Binding-site contacts:
Ligand atom C14 contacts residue TYR240 of chain 1.B at 3.8 Å (hydrophobic).
Ligand atom C15 contacts residue SER275 of chain 1.B at 3.5 Å.
Ligand atom C22 contacts residue PHE193 of chain 1.B at 3.8 Å (hydrophobic).
Ligand atom C15 contacts residue ALA244 of chain 1.B at 3.8 Å (hydrophobic).
Ligand atom C25 contacts residue ARG311 of chain 1.B at 3.4 Å.
Ligand atom C20 contacts residue PHE193 of chain 1.B at 3.6 Å (hydrophobic).
Ligand atom C3 contacts residue SER275 of chain 1.B at 3.8 Å.
Ligand atom C21 contacts residue ASP219 of chain 1.B at 3.5 Å.
Ligand atom O13 contacts residue VAL242 of chain 1.B at 3.2 Å.
Ligand atom C6 contacts residue HIS191 of chain 1.B at 3.5 Å.
Ligand atom C3 contacts residue ILE351 of chain 1.B at 3.8 Å (hydrophobic).
Ligand atom C2 contacts residue VAL242 of chain 1.B at 3.8 Å (hydrophobic).
Ligand atom C25 contacts residue ALA244 of chain 1.B at 3.5 Å (hydrophobic).
Ligand atom O17 contacts residue SER275 of chain 1.B at 2.7 Å (h-bond).
Ligand atom C14 contacts residue TYR188 of chain 1.B at 3.6 Å (hydrophobic).
Ligand atom C6 contacts residue VAL242 of chain 1.B at 3.6 Å (hydrophobic).
Ligand atom C15 contacts residue PHE193 of chain 1.B at 3.6 Å (hydrophobic).
Ligand atom N23 contacts residue ARG196 of chain 1.B at 3.8 Å.
Ligand atom C12 contacts residue TYR188 of chain 1.B at 3.6 Å (hydrophobic).
Ligand atom C10 contacts residue ALA379 of chain 1.B at 3.6 Å (hydrophobic).
Ligand atom O17 contacts residue PHE193 of chain 1.B at 3.7 Å.
Ligand atom C20 contacts residue TYR18 of chain 1.A at 3.8 Å (hydrophobic).
Ligand atom C10 contacts residue TYR188 of chain 1.B at 3.6 Å (hydrophobic).
Ligand atom C18 contacts residue ARG311 of chain 1.B at 3.6 Å.
Ligand atom N23 contacts residue TYR18 of chain 1.A at 3.9 Å.
Ligand atom C22 contacts residue ARG196 of chain 1.B at 3.5 Å.
Ligand atom C1 contacts residue HIS191 of chain 1.B at 3.5 Å.
Ligand atom C5 contacts residue VAL242 of chain 1.B at 3.8 Å (hydrophobic).
Ligand atom O17 contacts residue ILE351 of chain 1.B at 3.7 Å.
Ligand atom C16 contacts residue PHE193 of chain 1.B at 3.8 Å (hydrophobic).
Ligand atom C24 contacts residue PHE193 of chain 1.B at 3.7 Å (hydrophobic).
Ligand atom C21 contacts residue PHE193 of chain 1.B at 3.8 Å (hydrophobic).
Ligand atom C19 contacts residue PHE193 of chain 1.B at 3.7 Å (hydrophobic).
Ligand atom C20 contacts residue ASP219 of chain 1.B at 3.4 Å.
Ligand atom C1 contacts residue VAL242 of chain 1.B at 3.6 Å (hydrophobic).
Ligand atom C18 contacts residue PHE193 of chain 1.B at 3.4 Å (hydrophobic).
Ligand atom C21 contacts residue TYR18 of chain 1.A at 3.5 Å (hydrophobic).
Ligand atom C16 contacts residue ALA244 of chain 1.B at 3.6 Å (hydrophobic).
Ligand atom C25 contacts residue TYR18 of chain 1.A at 3.4 Å (hydrophobic).
Ligand atom C11 contacts residue VAL242 of chain 1.B at 3.7 Å (hydrophobic).

A protein and the small-molecule ligand that binds it are described below.
Small molecule (SMILES): CCC(=O)N[C@@H](C)c1ccc(NC(=O)[C@H]2C[C@@H]2c2cccnc2)cc1

Sequence of chain 1.A:
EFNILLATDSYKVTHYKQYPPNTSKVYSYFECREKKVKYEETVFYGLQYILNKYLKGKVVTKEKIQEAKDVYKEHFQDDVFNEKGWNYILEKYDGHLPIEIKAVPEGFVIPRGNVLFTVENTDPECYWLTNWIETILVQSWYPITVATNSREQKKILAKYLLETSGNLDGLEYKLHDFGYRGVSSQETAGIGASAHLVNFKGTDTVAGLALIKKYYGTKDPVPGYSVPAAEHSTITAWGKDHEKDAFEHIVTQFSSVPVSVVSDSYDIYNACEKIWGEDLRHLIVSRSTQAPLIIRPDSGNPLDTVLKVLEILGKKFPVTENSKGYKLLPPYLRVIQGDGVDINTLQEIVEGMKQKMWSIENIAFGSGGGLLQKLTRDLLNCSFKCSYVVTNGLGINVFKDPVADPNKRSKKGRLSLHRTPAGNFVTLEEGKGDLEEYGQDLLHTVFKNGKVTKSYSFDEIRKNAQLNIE

Sequence of chain 1.B:
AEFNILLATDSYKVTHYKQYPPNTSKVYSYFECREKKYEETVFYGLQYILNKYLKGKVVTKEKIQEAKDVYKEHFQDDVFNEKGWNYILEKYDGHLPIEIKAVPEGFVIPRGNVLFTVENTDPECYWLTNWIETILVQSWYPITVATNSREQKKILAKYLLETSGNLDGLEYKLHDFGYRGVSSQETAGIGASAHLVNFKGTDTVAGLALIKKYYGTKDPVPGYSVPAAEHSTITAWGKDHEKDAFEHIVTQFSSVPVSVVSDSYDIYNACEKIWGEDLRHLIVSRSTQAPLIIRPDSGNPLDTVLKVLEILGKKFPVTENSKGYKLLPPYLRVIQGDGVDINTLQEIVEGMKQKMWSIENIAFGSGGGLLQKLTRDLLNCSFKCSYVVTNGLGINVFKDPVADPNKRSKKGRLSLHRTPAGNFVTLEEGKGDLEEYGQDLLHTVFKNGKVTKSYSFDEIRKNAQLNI